Sequence of chain 1.A:
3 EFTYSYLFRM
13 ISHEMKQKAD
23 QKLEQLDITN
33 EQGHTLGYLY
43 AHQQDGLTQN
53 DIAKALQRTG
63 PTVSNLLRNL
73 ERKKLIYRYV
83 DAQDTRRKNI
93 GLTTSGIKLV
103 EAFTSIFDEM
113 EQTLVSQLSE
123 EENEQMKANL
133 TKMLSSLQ

Sequence of chain 2.A:
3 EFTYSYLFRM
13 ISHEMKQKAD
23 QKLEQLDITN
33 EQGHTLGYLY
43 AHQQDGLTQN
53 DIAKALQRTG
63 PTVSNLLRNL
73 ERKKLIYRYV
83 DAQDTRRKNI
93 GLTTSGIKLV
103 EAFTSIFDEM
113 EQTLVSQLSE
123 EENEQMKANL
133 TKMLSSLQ

Binding-site contacts:
Ligand atom C1' contacts residue TYR40 of chain 2.A at 3.7 Å (hydrophobic).
Ligand atom C5 contacts residue HIS36 of chain 2.A at 3.7 Å.
Ligand atom C4 contacts residue PHE105 of chain 2.A at 3.6 Å (hydrophobic).
Ligand atom O3' contacts residue ARG11 of chain 1.A at 3.8 Å.
Ligand atom C2' contacts residue GLY39 of chain 2.A at 3.4 Å.
Ligand atom O4' contacts residue TYR40 of chain 2.A at 3.6 Å.
Ligand atom O2 contacts residue PHE109 of chain 2.A at 3.7 Å.
Ligand atom N3 contacts residue HIS36 of chain 2.A at 3.5 Å.
Ligand atom O2 contacts residue HIS36 of chain 2.A at 3.6 Å.
Ligand atom C2 contacts residue ASN32 of chain 2.A at 3.5 Å.
Ligand atom C6 contacts residue PHE105 of chain 2.A at 3.8 Å (hydrophobic).
Ligand atom N7 contacts residue PHE105 of chain 2.A at 3.5 Å.
Ligand atom C1' contacts residue GLY39 of chain 2.A at 3.5 Å.
Ligand atom C6 contacts residue HIS36 of chain 2.A at 3.6 Å.
Ligand atom C2 contacts residue PHE109 of chain 2.A at 3.7 Å (hydrophobic).
Ligand atom C2 contacts residue LEU25 of chain 2.A at 3.6 Å (hydrophobic).
Ligand atom N7 contacts residue HIS36 of chain 2.A at 2.8 Å (h-bond).
Ligand atom C4 contacts residue HIS36 of chain 2.A at 3.5 Å.
Ligand atom C4' contacts residue ARG11 of chain 1.A at 3.2 Å.
Ligand atom O6 contacts residue HIS36 of chain 2.A at 3.1 Å.
Ligand atom C7 contacts residue TYR42 of chain 2.A at 3.6 Å (hydrophobic).
Ligand atom C5' contacts residue ARG11 of chain 1.A at 3.6 Å.
Ligand atom N1 contacts residue GLY35 of chain 2.A at 3.0 Å.
Ligand atom N1 contacts residue ASN32 of chain 2.A at 3.8 Å.
Ligand atom C5 contacts residue PHE105 of chain 2.A at 3.4 Å (hydrophobic).
Ligand atom N6 contacts residue GLY35 of chain 2.A at 2.9 Å (h-bond).
Ligand atom C2 contacts residue HIS36 of chain 2.A at 3.7 Å.
Ligand atom N3 contacts residue PHE109 of chain 2.A at 3.5 Å.
Ligand atom O3' contacts residue LYS18 of chain 2.A at 3.4 Å.
Ligand atom C7 contacts residue GLY39 of chain 2.A at 3.7 Å.
Ligand atom N9 contacts residue PHE105 of chain 2.A at 3.8 Å.
Ligand atom C6 contacts residue GLY35 of chain 2.A at 3.6 Å.
Ligand atom C8 contacts residue PHE105 of chain 2.A at 3.8 Å (hydrophobic).
Ligand atom N1 contacts residue HIS36 of chain 2.A at 3.1 Å (h-bond).
Ligand atom C8 contacts residue HIS36 of chain 2.A at 3.6 Å.
Ligand atom O4' contacts residue ARG11 of chain 1.A at 3.0 Å (salt-bridge).
Ligand atom C2 contacts residue HIS36 of chain 2.A at 3.4 Å.
Ligand atom O3' contacts residue ALA43 of chain 2.A at 3.0 Å.
Ligand atom N3 contacts residue HIS36 of chain 2.A at 3.2 Å.
Ligand atom O4 contacts residue GLY39 of chain 2.A at 3.3 Å.

This small molecule binds to this protein.
Small molecule (SMILES): Cc1cn([C@H]2C[C@H](O[P](=O)(O)OC[C@H]3O[C@@H](n4cc(C)c(=O)[nH]c4=O)C[C@@H]3O[P](=O)(O)OC[C@H]3O[C@@H](n4cnc5c(N)ncnc54)C[C@@H]3O)[C@@H](CO[P](=O)(O)O[C@H]3C[C@H](n4cnc5c(=O)nc(N)[nH]c54)O[C@@H]3CO[P](=O)(O)O[C@H]3C[C@H](n4ccc(N)nc4=O)O[C@@H]3C)O2)c(=O)[nH]c1=O